Sequence of chain 1.A:
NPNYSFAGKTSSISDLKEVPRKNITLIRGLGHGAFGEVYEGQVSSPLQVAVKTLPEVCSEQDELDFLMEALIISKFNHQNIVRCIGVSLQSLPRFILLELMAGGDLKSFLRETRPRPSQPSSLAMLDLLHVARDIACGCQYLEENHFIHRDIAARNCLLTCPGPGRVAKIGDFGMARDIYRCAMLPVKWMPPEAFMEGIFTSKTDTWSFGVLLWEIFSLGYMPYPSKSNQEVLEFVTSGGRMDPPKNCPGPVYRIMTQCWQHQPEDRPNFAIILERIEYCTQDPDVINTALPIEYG

Binding-site contacts:
Ligand atom O2 contacts residue LEU199 of chain 1.A at 3.8 Å.
Ligand atom C7 contacts residue LEU65 of chain 1.A at 3.4 Å (hydrophobic).
Ligand atom C13 contacts residue VAL73 of chain 1.A at 3.8 Å (hydrophobic).
Ligand atom C8 contacts residue LEU65 of chain 1.A at 3.9 Å (hydrophobic).
Ligand atom C17 contacts residue LEU199 of chain 1.A at 3.9 Å (hydrophobic).
Ligand atom C26 contacts residue LEU199 of chain 1.A at 3.6 Å (hydrophobic).
Ligand atom C21 contacts residue ALA91 of chain 1.A at 3.7 Å (hydrophobic).
Ligand atom C2 contacts residue ALA143 of chain 1.A at 3.7 Å (hydrophobic).
Ligand atom C15 contacts residue HIS67 of chain 1.A at 3.8 Å.
Ligand atom C21 contacts residue LEU199 of chain 1.A at 3.5 Å (hydrophobic).
Ligand atom C26 contacts residue MET142 of chain 1.A at 3.8 Å (hydrophobic).
Ligand atom C5 contacts residue LEU65 of chain 1.A at 3.4 Å (hydrophobic).
Ligand atom C8 contacts residue GLY64 of chain 1.A at 3.5 Å.
Ligand atom C25 contacts residue LEU139 of chain 1.A at 3.8 Å (hydrophobic).
Ligand atom O1 contacts residue ALA91 of chain 1.A at 3.7 Å.
Ligand atom C1 contacts residue GLY145 of chain 1.A at 3.7 Å.
Ligand atom C13 contacts residue LEU65 of chain 1.A at 3.7 Å (hydrophobic).
Ligand atom C23 contacts residue LEU199 of chain 1.A at 3.5 Å (hydrophobic).
Ligand atom C24 contacts residue LEU199 of chain 1.A at 3.6 Å (hydrophobic).
Ligand atom N1 contacts residue MET142 of chain 1.A at 3.0 Å (h-bond).
Ligand atom C3 contacts residue GLY145 of chain 1.A at 3.8 Å.
Ligand atom C1 contacts residue MET142 of chain 1.A at 3.4 Å (hydrophobic).
Ligand atom N1 contacts residue LEU65 of chain 1.A at 3.7 Å.
Ligand atom C25 contacts residue GLU140 of chain 1.A at 3.5 Å.
Ligand atom O1 contacts residue MET142 of chain 1.A at 2.9 Å (h-bond).
Ligand atom C3 contacts residue LEU65 of chain 1.A at 3.8 Å (hydrophobic).
Ligand atom C23 contacts residue GLY212 of chain 1.A at 3.9 Å.
Ligand atom C24 contacts residue LEU139 of chain 1.A at 3.4 Å (hydrophobic).
Ligand atom O3 contacts residue VAL73 of chain 1.A at 3.6 Å.
Ligand atom C2 contacts residue GLY145 of chain 1.A at 3.9 Å.
Ligand atom C26 contacts residue GLU140 of chain 1.A at 3.2 Å.
Ligand atom C24 contacts residue GLY212 of chain 1.A at 3.7 Å.
Ligand atom C2 contacts residue MET142 of chain 1.A at 3.5 Å (hydrophobic).
Ligand atom C25 contacts residue LEU199 of chain 1.A at 3.6 Å (hydrophobic).
Ligand atom C12 contacts residue LEU65 of chain 1.A at 3.5 Å (hydrophobic).
Ligand atom C22 contacts residue LEU199 of chain 1.A at 3.5 Å (hydrophobic).
Ligand atom C20 contacts residue ALA91 of chain 1.A at 3.9 Å (hydrophobic).
Ligand atom N2 contacts residue LEU65 of chain 1.A at 3.9 Å.
Ligand atom C14 contacts residue HIS67 of chain 1.A at 3.8 Å.
Ligand atom C26 contacts residue ALA91 of chain 1.A at 3.5 Å (hydrophobic).

A small-molecule ligand and the protein it binds are described below.
Small molecule (SMILES): COC(=O)C1CCC(n2c(NC(=O)c3ccccc3)nc3ccc(CN4CCCCC4)cc32)CC1